Binding-site contacts:
Ligand atom C1 contacts residue THR131 of chain 1.A at 4.0 Å.
Ligand atom C1 contacts residue GLN161 of chain 1.A at 4.3 Å.
Ligand atom O4 contacts residue THR131 of chain 1.A at 3.4 Å.
Ligand atom C4 contacts residue THR131 of chain 1.A at 4.4 Å.
Ligand atom N2 contacts residue THR131 of chain 1.A at 4.1 Å.
Ligand atom O6 contacts residue GLY130 of chain 1.A at 4.2 Å.
Ligand atom C2 contacts residue ASN165 of chain 1.A at 2.4 Å.
Ligand atom O3 contacts residue GLN161 of chain 1.A at 3.8 Å.
Ligand atom C1 contacts residue ASN165 of chain 1.A at 1.4 Å.
Ligand atom O7 contacts residue ASN165 of chain 1.A at 3.3 Å (h-bond).
Ligand atom C3 contacts residue ASN165 of chain 1.A at 3.8 Å.
Ligand atom O5 contacts residue ASN165 of chain 1.A at 2.4 Å (h-bond).
Ligand atom C2 contacts residue GLN161 of chain 1.A at 3.7 Å.
Ligand atom O4 contacts residue GLY130 of chain 1.A at 3.6 Å.
Ligand atom C6 contacts residue GLY130 of chain 1.A at 3.9 Å.
Ligand atom N2 contacts residue ASN165 of chain 1.A at 2.8 Å (h-bond).
Ligand atom C4 contacts residue GLY130 of chain 1.A at 4.0 Å.
Ligand atom O3 contacts residue THR131 of chain 1.A at 4.2 Å.
Ligand atom C3 contacts residue GLN161 of chain 1.A at 3.4 Å.
Ligand atom C1 contacts residue GLY130 of chain 1.A at 4.3 Å.
Ligand atom O5 contacts residue GLY130 of chain 1.A at 4.2 Å.
Ligand atom C5 contacts residue ASN165 of chain 1.A at 3.7 Å.
Ligand atom C3 contacts residue THR131 of chain 1.A at 4.1 Å.
Ligand atom C8 contacts residue ASN165 of chain 1.A at 4.4 Å.
Ligand atom C3 contacts residue GLY130 of chain 1.A at 4.1 Å.
Ligand atom C8 contacts residue GLN161 of chain 1.A at 3.9 Å.
Ligand atom C5 contacts residue GLY130 of chain 1.A at 3.6 Å.
Ligand atom C4 contacts residue ASN165 of chain 1.A at 4.3 Å.
Ligand atom C7 contacts residue GLN161 of chain 1.A at 3.9 Å.
Ligand atom N2 contacts residue GLN161 of chain 1.A at 3.0 Å (h-bond).
Ligand atom C7 contacts residue ASN165 of chain 1.A at 3.2 Å.
Ligand atom O6 contacts residue TRP129 of chain 1.A at 4.4 Å.

A protein and the small-molecule ligand that binds it are described below.
Small molecule (SMILES): CC(=O)N[C@H]1[C@H](O[C@H]2[C@H](O)[C@@H](NC(C)=O)CO[C@@H]2CO)O[C@H](CO)[C@@H](O)[C@@H]1O

Sequence of chain 1.A:
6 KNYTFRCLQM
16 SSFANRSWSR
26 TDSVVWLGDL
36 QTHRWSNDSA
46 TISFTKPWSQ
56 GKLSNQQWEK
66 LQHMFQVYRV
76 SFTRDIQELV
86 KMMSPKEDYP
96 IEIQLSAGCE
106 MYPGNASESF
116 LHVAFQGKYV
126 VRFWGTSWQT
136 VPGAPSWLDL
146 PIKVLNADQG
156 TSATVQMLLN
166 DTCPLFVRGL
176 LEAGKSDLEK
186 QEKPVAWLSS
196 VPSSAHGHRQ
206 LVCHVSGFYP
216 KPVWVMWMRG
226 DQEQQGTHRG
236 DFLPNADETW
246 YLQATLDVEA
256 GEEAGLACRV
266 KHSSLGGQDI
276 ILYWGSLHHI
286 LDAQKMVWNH